Binding-site contacts:
Ligand atom C6' contacts residue HIS378 of chain 1.A at 3.4 Å.
Ligand atom O3' contacts residue GLU673 of chain 1.A at 2.8 Å (salt-bridge).
Ligand atom O3' contacts residue ALA674 of chain 1.A at 3.3 Å (h-bond).
Ligand atom O2 contacts residue GLY136 of chain 1.A at 3.6 Å.
Ligand atom C6' contacts residue GLY136 of chain 1.A at 3.8 Å.
Ligand atom O6' contacts residue HIS378 of chain 1.A at 2.6 Å (h-bond).
Ligand atom C2' contacts residue HIS378 of chain 1.A at 3.8 Å.
Ligand atom C13 contacts residue ARG293 of chain 1.A at 3.5 Å.
Ligand atom C12 contacts residue PHE286 of chain 1.A at 3.5 Å (hydrophobic).
Ligand atom O4' contacts residue ASN485 of chain 1.A at 3.4 Å (h-bond).
Ligand atom O4' contacts residue GLY676 of chain 1.A at 2.8 Å (h-bond).
Ligand atom C3' contacts residue GLU673 of chain 1.A at 3.5 Å.
Ligand atom C10 contacts residue ALA384 of chain 1.A at 3.5 Å (hydrophobic).
Ligand atom C6 contacts residue ASN285 of chain 1.A at 3.8 Å.
Ligand atom C6' contacts residue ASN485 of chain 1.A at 3.2 Å.
Ligand atom O2 contacts residue LEU137 of chain 1.A at 3.0 Å (h-bond).
Ligand atom C13 contacts residue HIS342 of chain 1.A at 3.6 Å.
Ligand atom C5' contacts residue LEU137 of chain 1.A at 3.6 Å (hydrophobic).
Ligand atom C11 contacts residue PHE287 of chain 1.A at 3.7 Å (hydrophobic).
Ligand atom C7 contacts residue ASN283 of chain 1.A at 3.6 Å.
Ligand atom N1 contacts residue ASN285 of chain 1.A at 3.7 Å.
Ligand atom C2 contacts residue LEU137 of chain 1.A at 3.4 Å (hydrophobic).
Ligand atom C4' contacts residue GLY676 of chain 1.A at 3.7 Å.
Ligand atom C14 contacts residue HIS342 of chain 1.A at 3.3 Å.
Ligand atom O6' contacts residue ASN485 of chain 1.A at 2.7 Å (h-bond).
Ligand atom O3' contacts residue SER675 of chain 1.A at 3.1 Å (h-bond).
Ligand atom C8 contacts residue ASN285 of chain 1.A at 3.8 Å.
Ligand atom O5' contacts residue LEU137 of chain 1.A at 3.4 Å (h-bond).
Ligand atom C9 contacts residue HIS342 of chain 1.A at 3.4 Å.
Ligand atom C11 contacts residue PHE286 of chain 1.A at 3.4 Å (hydrophobic).
Ligand atom O2' contacts residue GLU673 of chain 1.A at 3.2 Å (salt-bridge).
Ligand atom O5' contacts residue HIS378 of chain 1.A at 3.6 Å (h-bond).
Ligand atom C7 contacts residue ASN285 of chain 1.A at 3.5 Å.
Ligand atom C5' contacts residue GLY136 of chain 1.A at 3.7 Å.
Ligand atom C11 contacts residue ALA384 of chain 1.A at 3.4 Å (hydrophobic).
Ligand atom O2' contacts residue TYR574 of chain 1.A at 3.1 Å (h-bond).
Ligand atom O3' contacts residue GLY676 of chain 1.A at 3.1 Å (h-bond).
Ligand atom O2' contacts residue ASN285 of chain 1.A at 3.3 Å (h-bond).
Ligand atom O4' contacts residue SER675 of chain 1.A at 3.6 Å.
Ligand atom O6' contacts residue VAL456 of chain 1.A at 3.7 Å.

Sequence of chain 1.A:
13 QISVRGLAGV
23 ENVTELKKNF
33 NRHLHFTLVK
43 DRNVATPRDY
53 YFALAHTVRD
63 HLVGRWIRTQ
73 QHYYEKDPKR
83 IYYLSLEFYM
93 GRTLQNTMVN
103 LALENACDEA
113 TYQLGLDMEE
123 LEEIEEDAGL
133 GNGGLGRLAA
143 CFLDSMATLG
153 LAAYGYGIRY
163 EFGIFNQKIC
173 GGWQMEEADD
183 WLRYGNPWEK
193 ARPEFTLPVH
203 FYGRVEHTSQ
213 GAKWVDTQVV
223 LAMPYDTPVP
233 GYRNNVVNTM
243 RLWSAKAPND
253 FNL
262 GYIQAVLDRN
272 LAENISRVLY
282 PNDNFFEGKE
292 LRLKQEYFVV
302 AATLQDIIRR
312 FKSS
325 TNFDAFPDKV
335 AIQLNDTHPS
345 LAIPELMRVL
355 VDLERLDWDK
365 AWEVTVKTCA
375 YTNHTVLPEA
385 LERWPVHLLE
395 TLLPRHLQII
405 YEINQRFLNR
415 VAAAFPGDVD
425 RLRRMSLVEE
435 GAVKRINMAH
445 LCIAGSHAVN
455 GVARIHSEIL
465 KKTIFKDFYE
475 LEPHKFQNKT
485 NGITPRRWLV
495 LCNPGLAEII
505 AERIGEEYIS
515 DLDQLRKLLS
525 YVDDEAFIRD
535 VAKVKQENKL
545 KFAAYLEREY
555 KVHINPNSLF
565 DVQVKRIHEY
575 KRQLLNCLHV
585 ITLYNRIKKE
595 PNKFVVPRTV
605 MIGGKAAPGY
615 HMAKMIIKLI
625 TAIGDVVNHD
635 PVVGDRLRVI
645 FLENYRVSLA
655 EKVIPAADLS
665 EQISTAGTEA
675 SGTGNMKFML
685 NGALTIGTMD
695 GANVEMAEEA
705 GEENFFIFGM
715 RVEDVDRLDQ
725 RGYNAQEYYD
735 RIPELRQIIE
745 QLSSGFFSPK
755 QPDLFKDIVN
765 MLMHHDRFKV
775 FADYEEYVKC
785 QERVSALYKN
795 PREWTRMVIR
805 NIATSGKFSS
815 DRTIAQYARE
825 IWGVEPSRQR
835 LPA

A protein and the small-molecule ligand that binds it are described below.
Small molecule (SMILES): O=C(N[C@@H]1O[C@H](CO)[C@@H](O)[C@H](O)[C@H]1O)c1ccc(-c2ccccc2)cc1